Binding-site contacts:
Ligand atom OD contacts residue SER188 of chain 1.A at 3.8 Å.
Ligand atom OD contacts residue THR29 of chain 1.A at 3.5 Å (h-bond).
Ligand atom C contacts residue SER188 of chain 1.A at 1.5 Å.
Ligand atom OD contacts residue GLY186 of chain 1.A at 3.3 Å (h-bond).
Ligand atom O contacts residue GLN185 of chain 1.A at 3.4 Å.
Ligand atom OF contacts residue CYS46 of chain 1.A at 3.4 Å (h-bond).
Ligand atom CG1 contacts residue CYS30 of chain 1.A at 3.7 Å (hydrophobic).
Ligand atom O contacts residue GLY186 of chain 1.A at 3.0 Å (h-bond).
Ligand atom N contacts residue SER188 of chain 1.A at 2.9 Å (h-bond).
Ligand atom NJ contacts residue ARG49 of chain 1.A at 3.1 Å (salt-bridge).
Ligand atom OF contacts residue ASP48 of chain 1.A at 3.7 Å.
Ligand atom CH2 contacts residue HIS45 of chain 1.A at 3.7 Å.
Ligand atom CG2 contacts residue HIS45 of chain 1.A at 3.7 Å.
Ligand atom OE contacts residue HIS45 of chain 1.A at 3.5 Å (h-bond).
Ligand atom CC contacts residue GLN185 of chain 1.A at 3.6 Å.
Ligand atom OB contacts residue VAL209 of chain 1.A at 3.4 Å (h-bond).
Ligand atom CA contacts residue SER207 of chain 1.A at 3.7 Å.
Ligand atom CH1 contacts residue ARG49 of chain 1.A at 3.3 Å.
Ligand atom CD contacts residue SER188 of chain 1.A at 3.7 Å.
Ligand atom CK contacts residue SER188 of chain 1.A at 3.5 Å.
Ligand atom CE contacts residue SER188 of chain 1.A at 3.7 Å.
Ligand atom O contacts residue CYS184 of chain 1.A at 3.4 Å (h-bond).
Ligand atom OC contacts residue GLN185 of chain 1.A at 3.3 Å.
Ligand atom O contacts residue ASP187 of chain 1.A at 3.6 Å.
Ligand atom OB contacts residue PHE208 of chain 1.A at 3.3 Å.
Ligand atom CB contacts residue SER188 of chain 1.A at 3.5 Å.
Ligand atom CE contacts residue THR206 of chain 1.A at 3.6 Å.
Ligand atom NJ contacts residue HIS45 of chain 1.A at 3.0 Å (h-bond).
Ligand atom OF contacts residue ARG49 of chain 1.A at 2.4 Å (salt-bridge).
Ligand atom CI contacts residue ARG49 of chain 1.A at 3.8 Å.
Ligand atom OD contacts residue CYS30 of chain 1.A at 3.7 Å.
Ligand atom CE contacts residue CYS184 of chain 1.A at 3.6 Å (hydrophobic).
Ligand atom OF contacts residue HIS45 of chain 1.A at 3.1 Å (h-bond).
Ligand atom O contacts residue SER188 of chain 1.A at 2.2 Å (h-bond).
Ligand atom CI contacts residue HIS45 of chain 1.A at 3.2 Å.
Ligand atom CH1 contacts residue CYS46 of chain 1.A at 3.7 Å (hydrophobic).
Ligand atom OE contacts residue ARG49 of chain 1.A at 3.5 Å.
Ligand atom CH1 contacts residue HIS45 of chain 1.A at 3.6 Å.
Ligand atom OA contacts residue GLN185 of chain 1.A at 2.9 Å (h-bond).
Ligand atom CA contacts residue SER188 of chain 1.A at 2.6 Å.

The small molecule below binds the protein below.
Small molecule (SMILES): CC[C@H](C=O)[C@@H](CNS(=O)(=O)c1ccc([N+](=O)[O-])cc1)C(=O)O

Sequence of chain 1.A:
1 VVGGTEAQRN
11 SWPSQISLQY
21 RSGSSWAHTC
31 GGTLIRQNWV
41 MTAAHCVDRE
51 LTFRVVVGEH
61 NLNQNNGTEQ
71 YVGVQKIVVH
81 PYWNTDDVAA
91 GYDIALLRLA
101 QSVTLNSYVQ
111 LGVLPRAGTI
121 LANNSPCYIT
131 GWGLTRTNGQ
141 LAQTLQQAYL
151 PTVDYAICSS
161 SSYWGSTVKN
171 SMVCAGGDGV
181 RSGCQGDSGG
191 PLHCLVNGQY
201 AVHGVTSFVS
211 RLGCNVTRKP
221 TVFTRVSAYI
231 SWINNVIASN